Sequence of chain 2.A:
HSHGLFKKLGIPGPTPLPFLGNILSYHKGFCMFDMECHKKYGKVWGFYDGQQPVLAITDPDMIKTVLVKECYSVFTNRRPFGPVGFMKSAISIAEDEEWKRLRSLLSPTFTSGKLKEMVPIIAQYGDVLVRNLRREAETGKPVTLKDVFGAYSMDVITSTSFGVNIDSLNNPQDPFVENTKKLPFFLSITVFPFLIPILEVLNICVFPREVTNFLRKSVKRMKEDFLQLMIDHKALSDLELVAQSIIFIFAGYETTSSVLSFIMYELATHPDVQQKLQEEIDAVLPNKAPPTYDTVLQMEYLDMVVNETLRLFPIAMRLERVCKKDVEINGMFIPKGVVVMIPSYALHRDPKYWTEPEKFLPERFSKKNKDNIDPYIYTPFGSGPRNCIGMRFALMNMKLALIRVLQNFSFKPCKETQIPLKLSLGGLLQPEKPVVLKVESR

The protein below binds the small molecule below.
Small molecule (SMILES): O=C(CCc1ccncc1)NCc1ccc2-c3ccccn3->[Ir+]34(c5cc(F)cc(F)c5-c5ccccn->35)(c3cc(F)cc(F)c3-c3ccccn->43)<-n2c1

Binding-site contacts:
Ligand atom C47 contacts residue THR289 of chain 2.A at 3.9 Å.
Ligand atom F25 contacts residue GLY89 of chain 2.A at 3.9 Å.
Ligand atom C13 contacts residue PHE200 of chain 2.A at 3.9 Å (hydrophobic).
Ligand atom C44 contacts residue PHE284 of chain 2.A at 3.8 Å (hydrophobic).
Ligand atom C39 contacts residue LEU462 of chain 2.A at 3.1 Å (hydrophobic).
Ligand atom C35 contacts residue PHE200 of chain 2.A at 3.1 Å (hydrophobic).
Ligand atom C51 contacts residue HEM1 of chain 2.B at 3.9 Å.
Ligand atom C02 contacts residue PHE88 of chain 2.A at 3.7 Å (hydrophobic).
Ligand atom C36 contacts residue LEU462 of chain 2.A at 3.9 Å (hydrophobic).
Ligand atom C31 contacts residue LEU462 of chain 2.A at 3.9 Å (hydrophobic).
Ligand atom F24 contacts residue ILE100 of chain 2.A at 3.7 Å.
Ligand atom C50 contacts residue ILE349 of chain 2.A at 3.5 Å (hydrophobic).
Ligand atom C40 contacts residue LEU462 of chain 2.A at 3.5 Å (hydrophobic).
Ligand atom N43 contacts residue PHE284 of chain 2.A at 3.4 Å.
Ligand atom C49 contacts residue HEM1 of chain 2.B at 2.5 Å.
Ligand atom C05 contacts residue PHE200 of chain 2.A at 3.7 Å (hydrophobic).
Ligand atom C51 contacts residue ALA285 of chain 2.A at 3.7 Å (hydrophobic).
Ligand atom C49 contacts residue THR289 of chain 2.A at 3.9 Å.
Ligand atom C49 contacts residue ILE349 of chain 2.A at 3.6 Å (hydrophobic).
Ligand atom F10 contacts residue ILE203 of chain 2.A at 3.9 Å.
Ligand atom C50 contacts residue THR289 of chain 2.A at 3.4 Å.
Ligand atom C35 contacts residue GLY461 of chain 2.A at 3.6 Å.
Ligand atom C45 contacts residue ALA285 of chain 2.A at 4.0 Å (hydrophobic).
Ligand atom C34 contacts residue GLY461 of chain 2.A at 4.0 Å.
Ligand atom C05 contacts residue PHE88 of chain 2.A at 3.2 Å (hydrophobic).
Ligand atom C42 contacts residue PHE284 of chain 2.A at 3.1 Å (hydrophobic).
Ligand atom C33 contacts residue LEU462 of chain 2.A at 3.9 Å (hydrophobic).
Ligand atom C34 contacts residue LEU462 of chain 2.A at 3.4 Å (hydrophobic).
Ligand atom F10 contacts residue PHE88 of chain 2.A at 3.1 Å.
Ligand atom C52 contacts residue ALA285 of chain 2.A at 3.8 Å (hydrophobic).
Ligand atom F25 contacts residue VAL220 of chain 2.A at 3.7 Å.
Ligand atom N53 contacts residue HEM1 of chain 2.B at 1.8 Å.
Ligand atom C02 contacts residue PHE200 of chain 2.A at 3.6 Å (hydrophobic).
Ligand atom C52 contacts residue HEM1 of chain 2.B at 2.5 Å.
Ligand atom C31 contacts residue GLY461 of chain 2.A at 3.4 Å.
Ligand atom F10 contacts residue PHE200 of chain 2.A at 3.0 Å.
Ligand atom C45 contacts residue THR289 of chain 2.A at 3.7 Å.
Ligand atom C45 contacts residue PHE284 of chain 2.A at 3.9 Å (hydrophobic).
Ligand atom C50 contacts residue HEM1 of chain 2.B at 3.8 Å.
Ligand atom C32 contacts residue PHE200 of chain 2.A at 3.5 Å (hydrophobic).